Sequence of chain 1.A:
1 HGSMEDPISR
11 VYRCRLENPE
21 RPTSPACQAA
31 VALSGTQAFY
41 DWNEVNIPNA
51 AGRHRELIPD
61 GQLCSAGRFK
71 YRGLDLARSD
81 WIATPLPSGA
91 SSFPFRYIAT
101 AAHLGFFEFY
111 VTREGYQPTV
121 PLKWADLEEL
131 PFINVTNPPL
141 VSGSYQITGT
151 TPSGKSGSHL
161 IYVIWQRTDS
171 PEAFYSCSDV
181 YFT

This protein binds this small molecule.
Small molecule (SMILES): CC(=O)N[C@H]1[C@H](O[C@H]2[C@H](O[C@@H]3O[C@@H](C)[C@@H](O)[C@@H](O)[C@@H]3O)[C@@H](NC(C)=O)CO[C@@H]2CO)O[C@H](CO)[C@@H](O[C@@H]2O[C@H](CO)[C@@H](O)[C@H](O)[C@@H]2O)[C@@H]1O

Binding-site contacts:
Ligand atom O7 contacts residue ASN134 of chain 1.A at 3.7 Å.
Ligand atom C3 contacts residue ASN134 of chain 1.A at 3.8 Å.
Ligand atom C7 contacts residue GLU108 of chain 1.A at 3.7 Å.
Ligand atom C1 contacts residue PHE106 of chain 1.A at 3.9 Å (hydrophobic).
Ligand atom N2 contacts residue ASN134 of chain 1.A at 3.0 Å (h-bond).
Ligand atom C1 contacts residue ASN134 of chain 1.A at 1.5 Å.
Ligand atom C8 contacts residue TYR110 of chain 1.A at 3.7 Å (hydrophobic).
Ligand atom N2 contacts residue GLU108 of chain 1.A at 2.8 Å (salt-bridge).
Ligand atom C1 contacts residue GLU108 of chain 1.A at 3.9 Å.
Ligand atom O5 contacts residue PHE106 of chain 1.A at 4.1 Å.
Ligand atom C2 contacts residue PHE106 of chain 1.A at 4.4 Å (hydrophobic).
Ligand atom C7 contacts residue PHE106 of chain 1.A at 3.9 Å (hydrophobic).
Ligand atom C7 contacts residue PRO131 of chain 1.A at 4.3 Å (hydrophobic).
Ligand atom O5 contacts residue PHE106 of chain 1.A at 4.1 Å.
Ligand atom C3 contacts residue PHE106 of chain 1.A at 4.0 Å (hydrophobic).
Ligand atom N2 contacts residue PHE106 of chain 1.A at 4.4 Å.
Ligand atom C6 contacts residue THR136 of chain 1.A at 4.2 Å.
Ligand atom O4 contacts residue PHE106 of chain 1.A at 4.0 Å.
Ligand atom C8 contacts residue THR168 of chain 1.A at 3.6 Å.
Ligand atom C7 contacts residue ASN134 of chain 1.A at 3.5 Å.
Ligand atom O6 contacts residue THR136 of chain 1.A at 2.8 Å (h-bond).
Ligand atom C4 contacts residue ASN134 of chain 1.A at 4.2 Å.
Ligand atom C8 contacts residue PHE106 of chain 1.A at 3.9 Å (hydrophobic).
Ligand atom C2 contacts residue GLU108 of chain 1.A at 3.7 Å.
Ligand atom C2 contacts residue ASN134 of chain 1.A at 2.5 Å.
Ligand atom C3 contacts residue GLU108 of chain 1.A at 3.9 Å.
Ligand atom C8 contacts residue GLU108 of chain 1.A at 3.5 Å.
Ligand atom C6 contacts residue PHE106 of chain 1.A at 4.3 Å (hydrophobic).
Ligand atom O3 contacts residue GLU108 of chain 1.A at 4.4 Å.
Ligand atom C6 contacts residue PHE106 of chain 1.A at 4.3 Å (hydrophobic).
Ligand atom C1 contacts residue GLU108 of chain 1.A at 3.9 Å.
Ligand atom O5 contacts residue GLU108 of chain 1.A at 4.0 Å.
Ligand atom O7 contacts residue PHE106 of chain 1.A at 4.0 Å.
Ligand atom C5 contacts residue ASN134 of chain 1.A at 3.7 Å.
Ligand atom C5 contacts residue PHE106 of chain 1.A at 3.9 Å (hydrophobic).
Ligand atom O6 contacts residue PHE106 of chain 1.A at 4.1 Å.
Ligand atom C8 contacts residue PRO131 of chain 1.A at 3.8 Å (hydrophobic).
Ligand atom O5 contacts residue ASN134 of chain 1.A at 2.4 Å (h-bond).
Ligand atom C4 contacts residue PHE106 of chain 1.A at 4.2 Å (hydrophobic).